Sequence of chain 1.G:
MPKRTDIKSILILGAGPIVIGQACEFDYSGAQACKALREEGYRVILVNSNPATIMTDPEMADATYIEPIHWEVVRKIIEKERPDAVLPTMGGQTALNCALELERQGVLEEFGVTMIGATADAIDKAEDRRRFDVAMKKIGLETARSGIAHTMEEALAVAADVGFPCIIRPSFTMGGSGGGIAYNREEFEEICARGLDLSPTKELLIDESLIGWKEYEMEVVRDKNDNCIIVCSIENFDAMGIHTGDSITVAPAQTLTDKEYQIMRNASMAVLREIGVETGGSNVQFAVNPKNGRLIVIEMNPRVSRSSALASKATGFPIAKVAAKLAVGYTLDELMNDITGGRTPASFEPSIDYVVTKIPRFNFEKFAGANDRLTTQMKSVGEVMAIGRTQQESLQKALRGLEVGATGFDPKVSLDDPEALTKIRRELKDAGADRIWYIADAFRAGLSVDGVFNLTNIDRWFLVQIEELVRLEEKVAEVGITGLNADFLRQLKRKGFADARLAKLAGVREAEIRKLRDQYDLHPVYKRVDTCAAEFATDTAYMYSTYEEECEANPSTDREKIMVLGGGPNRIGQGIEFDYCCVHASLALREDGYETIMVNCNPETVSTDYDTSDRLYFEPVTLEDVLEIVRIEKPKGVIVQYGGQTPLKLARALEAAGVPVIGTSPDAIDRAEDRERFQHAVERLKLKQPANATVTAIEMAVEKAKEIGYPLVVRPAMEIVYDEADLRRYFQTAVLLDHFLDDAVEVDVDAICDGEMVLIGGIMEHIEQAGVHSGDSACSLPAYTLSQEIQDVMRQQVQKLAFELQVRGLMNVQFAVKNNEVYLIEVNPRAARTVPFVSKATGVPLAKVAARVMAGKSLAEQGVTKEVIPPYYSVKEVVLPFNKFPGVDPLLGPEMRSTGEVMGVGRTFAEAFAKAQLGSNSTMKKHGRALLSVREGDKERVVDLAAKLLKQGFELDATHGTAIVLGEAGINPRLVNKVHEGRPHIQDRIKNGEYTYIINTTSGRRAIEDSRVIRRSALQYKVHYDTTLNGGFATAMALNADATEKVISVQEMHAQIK

The small molecule below binds the protein below.
Small molecule (SMILES): NCCC[C@H](N)C(=O)O

Binding-site contacts:
Ligand atom OXT contacts residue THR1042 of chain 1.G at 2.6 Å (h-bond).
Ligand atom CA contacts residue TYR1040 of chain 1.G at 3.8 Å (hydrophobic).
Ligand atom C contacts residue THR1042 of chain 1.G at 3.4 Å.
Ligand atom NE contacts residue VAL893 of chain 1.G at 3.9 Å.
Ligand atom O contacts residue TYR1040 of chain 1.G at 3.8 Å.
Ligand atom CD contacts residue ASP791 of chain 1.G at 3.1 Å.
Ligand atom CB contacts residue GLU892 of chain 1.G at 4.4 Å.
Ligand atom NE contacts residue GLU783 of chain 1.G at 2.9 Å (salt-bridge).
Ligand atom CA contacts residue LEU907 of chain 1.G at 4.4 Å (hydrophobic).
Ligand atom O contacts residue THR1042 of chain 1.G at 2.9 Å (h-bond).
Ligand atom O contacts residue LEU907 of chain 1.G at 3.9 Å.
Ligand atom NE contacts residue SER792 of chain 1.G at 4.2 Å.
Ligand atom NE contacts residue ASP791 of chain 1.G at 3.0 Å (salt-bridge).
Ligand atom CD contacts residue LEU895 of chain 1.G at 4.3 Å (hydrophobic).
Ligand atom CD contacts residue VAL893 of chain 1.G at 3.9 Å (hydrophobic).
Ligand atom NE contacts residue GLU892 of chain 1.G at 2.6 Å (salt-bridge).
Ligand atom N contacts residue HIS1039 of chain 1.G at 4.1 Å.
Ligand atom C contacts residue LEU907 of chain 1.G at 3.6 Å (hydrophobic).
Ligand atom CG contacts residue VAL893 of chain 1.G at 4.5 Å (hydrophobic).
Ligand atom CG contacts residue LEU895 of chain 1.G at 3.9 Å (hydrophobic).
Ligand atom CB contacts residue GLU783 of chain 1.G at 4.0 Å.
Ligand atom NE contacts residue ALA793 of chain 1.G at 3.7 Å.
Ligand atom CG contacts residue GLU783 of chain 1.G at 4.3 Å.
Ligand atom N contacts residue TYR1040 of chain 1.G at 2.7 Å (h-bond).
Ligand atom OXT contacts residue LEU907 of chain 1.G at 3.2 Å.
Ligand atom N contacts residue ASP1041 of chain 1.G at 3.5 Å (salt-bridge).
Ligand atom O contacts residue ASP1041 of chain 1.G at 3.3 Å.
Ligand atom CD contacts residue LEU907 of chain 1.G at 3.8 Å (hydrophobic).
Ligand atom CG contacts residue GLU892 of chain 1.G at 3.9 Å.
Ligand atom OXT contacts residue TYR1040 of chain 1.G at 4.1 Å.
Ligand atom CD contacts residue GLU892 of chain 1.G at 3.6 Å.
Ligand atom CB contacts residue LEU907 of chain 1.G at 4.2 Å (hydrophobic).
Ligand atom O contacts residue THR1043 of chain 1.G at 4.3 Å.
Ligand atom C contacts residue TYR1040 of chain 1.G at 3.8 Å (hydrophobic).
Ligand atom CG contacts residue LEU907 of chain 1.G at 4.4 Å (hydrophobic).
Ligand atom CD contacts residue GLU783 of chain 1.G at 3.5 Å.
Ligand atom C contacts residue ASP1041 of chain 1.G at 4.1 Å.